Sequence of chain 1.F:
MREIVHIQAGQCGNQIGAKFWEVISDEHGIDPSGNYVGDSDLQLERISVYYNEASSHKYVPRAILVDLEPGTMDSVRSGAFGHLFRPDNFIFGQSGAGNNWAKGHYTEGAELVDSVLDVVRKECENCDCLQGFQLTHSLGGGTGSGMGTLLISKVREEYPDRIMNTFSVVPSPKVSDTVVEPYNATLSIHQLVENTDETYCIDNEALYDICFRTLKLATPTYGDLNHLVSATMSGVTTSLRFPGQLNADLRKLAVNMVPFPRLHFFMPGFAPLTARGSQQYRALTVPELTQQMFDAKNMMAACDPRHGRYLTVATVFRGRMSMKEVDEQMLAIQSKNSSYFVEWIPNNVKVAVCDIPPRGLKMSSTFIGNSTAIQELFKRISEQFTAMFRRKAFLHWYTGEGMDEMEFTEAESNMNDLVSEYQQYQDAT

A small-molecule ligand and the protein it binds are described below.
Small molecule (SMILES): Nc1nc2c(ncn2[C@@H]2O[C@H](CO[P](=O)(O)C[P](=O)(O)OP(=O)(O)O)[C@@H](O)[C@H]2O)c(=O)[nH]1

Binding-site contacts:
Ligand atom C4 contacts residue CYS12 of chain 1.F at 3.6 Å (hydrophobic).
Ligand atom PB contacts residue GLY142 of chain 1.F at 3.6 Å.
Ligand atom O2B contacts residue GLY144 of chain 1.F at 3.7 Å.
Ligand atom O1G contacts residue GLU69 of chain 1.F at 3.3 Å (salt-bridge).
Ligand atom C2 contacts residue CYS12 of chain 1.F at 3.6 Å (hydrophobic).
Ligand atom C8 contacts residue TYR222 of chain 1.F at 3.5 Å (hydrophobic).
Ligand atom C6 contacts residue TYR222 of chain 1.F at 3.6 Å (hydrophobic).
Ligand atom O1B contacts residue GLY141 of chain 1.F at 3.3 Å.
Ligand atom O1A contacts residue GLY141 of chain 1.F at 3.3 Å.
Ligand atom O2B contacts residue THR143 of chain 1.F at 2.6 Å (h-bond).
Ligand atom O3B contacts residue ALA97 of chain 1.F at 3.4 Å (h-bond).
Ligand atom O2A contacts residue GLN11 of chain 1.F at 3.2 Å (h-bond).
Ligand atom C2 contacts residue ASN226 of chain 1.F at 2.1 Å.
Ligand atom N3 contacts residue CYS12 of chain 1.F at 3.4 Å (h-bond).
Ligand atom O3G contacts residue GLN11 of chain 1.F at 3.3 Å.
Ligand atom N1 contacts residue ASN226 of chain 1.F at 1.3 Å (h-bond).
Ligand atom N2 contacts residue ASN226 of chain 1.F at 2.4 Å (h-bond).
Ligand atom N3 contacts residue ASN204 of chain 1.F at 3.4 Å (h-bond).
Ligand atom N2 contacts residue CYS12 of chain 1.F at 3.7 Å.
Ligand atom O1A contacts residue SER138 of chain 1.F at 2.7 Å (h-bond).
Ligand atom N2 contacts residue ILE16 of chain 1.F at 3.7 Å.
Ligand atom O3B contacts residue THR143 of chain 1.F at 3.7 Å.
Ligand atom O2A contacts residue SER138 of chain 1.F at 3.1 Å (h-bond).
Ligand atom O2G contacts residue GLU69 of chain 1.F at 3.0 Å (salt-bridge).
Ligand atom N7 contacts residue TYR222 of chain 1.F at 3.3 Å.
Ligand atom O3' contacts residue GLU181 of chain 1.F at 3.4 Å (salt-bridge).
Ligand atom C5 contacts residue TYR222 of chain 1.F at 3.5 Å (hydrophobic).
Ligand atom C3A contacts residue GLN11 of chain 1.F at 3.7 Å.
Ligand atom O6 contacts residue ASN226 of chain 1.F at 2.8 Å (h-bond).
Ligand atom O6 contacts residue TYR222 of chain 1.F at 3.2 Å.
Ligand atom O2A contacts residue CYS12 of chain 1.F at 2.9 Å (h-bond).
Ligand atom C5 contacts residue ASN226 of chain 1.F at 3.6 Å.
Ligand atom PG contacts residue GLU69 of chain 1.F at 3.5 Å.
Ligand atom O2B contacts residue GLY142 of chain 1.F at 3.7 Å.
Ligand atom O1B contacts residue GLY142 of chain 1.F at 2.4 Å (h-bond).
Ligand atom O4' contacts residue CYS12 of chain 1.F at 3.2 Å.
Ligand atom PA contacts residue SER138 of chain 1.F at 3.4 Å.
Ligand atom O1B contacts residue THR143 of chain 1.F at 3.7 Å.
Ligand atom N3 contacts residue ASN226 of chain 1.F at 3.4 Å (h-bond).
Ligand atom C6 contacts residue ASN226 of chain 1.F at 2.4 Å.